A small-molecule ligand and the protein it binds are described below.
Small molecule (SMILES): CC(=O)N[C@H]1[C@H](O[C@H]2[C@H](O)[C@@H](NC(C)=O)CO[C@@H]2CO)O[C@H](CO)[C@@H](O[C@@H]2O[C@H](CO[C@H]3O[C@H](CO)[C@@H](O)[C@H](O)[C@@H]3O)[C@@H](O)[C@H](O[C@H]3O[C@H](CO)[C@@H](O)[C@H](O)[C@@H]3O)[C@@H]2O)[C@@H]1O

Sequence of chain 27.E:
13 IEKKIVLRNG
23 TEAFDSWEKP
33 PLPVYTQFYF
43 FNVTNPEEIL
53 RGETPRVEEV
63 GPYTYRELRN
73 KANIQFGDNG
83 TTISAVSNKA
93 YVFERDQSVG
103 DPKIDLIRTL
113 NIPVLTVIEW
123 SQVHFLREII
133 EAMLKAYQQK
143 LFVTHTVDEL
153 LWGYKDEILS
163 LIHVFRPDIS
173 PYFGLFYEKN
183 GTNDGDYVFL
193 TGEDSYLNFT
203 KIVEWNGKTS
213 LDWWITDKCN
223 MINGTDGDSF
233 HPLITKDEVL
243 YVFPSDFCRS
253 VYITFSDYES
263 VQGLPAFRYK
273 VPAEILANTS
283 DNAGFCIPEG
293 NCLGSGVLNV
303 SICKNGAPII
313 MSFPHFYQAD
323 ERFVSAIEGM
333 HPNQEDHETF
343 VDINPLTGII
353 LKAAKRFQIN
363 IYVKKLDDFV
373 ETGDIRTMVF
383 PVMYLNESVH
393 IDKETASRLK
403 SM

Binding-site contacts:
Ligand atom C4 contacts residue TYR41 of chain 27.E at 3.9 Å (hydrophobic).
Ligand atom C1 contacts residue ASN388 of chain 27.E at 1.4 Å.
Ligand atom C7 contacts residue TYR41 of chain 27.E at 3.5 Å (hydrophobic).
Ligand atom O7 contacts residue GLN39 of chain 27.E at 2.9 Å (h-bond).
Ligand atom O4 contacts residue TYR41 of chain 27.E at 3.5 Å (h-bond).
Ligand atom C6 contacts residue TYR41 of chain 27.E at 3.6 Å (hydrophobic).
Ligand atom C7 contacts residue GLN39 of chain 27.E at 4.1 Å.
Ligand atom C6 contacts residue ASP338 of chain 27.E at 3.3 Å.
Ligand atom O6 contacts residue ASP338 of chain 27.E at 2.9 Å (salt-bridge).
Ligand atom C5 contacts residue ASP338 of chain 27.E at 3.5 Å.
Ligand atom C2 contacts residue ARG358 of chain 27.E at 4.3 Å.
Ligand atom O5 contacts residue TYR41 of chain 27.E at 4.4 Å.
Ligand atom C7 contacts residue SER390 of chain 27.E at 4.2 Å.
Ligand atom C7 contacts residue ASN388 of chain 27.E at 3.6 Å.
Ligand atom O6 contacts residue ARG358 of chain 27.E at 3.3 Å.
Ligand atom C1 contacts residue ARG358 of chain 27.E at 3.7 Å.
Ligand atom O5 contacts residue ARG358 of chain 27.E at 3.4 Å (salt-bridge).
Ligand atom O5 contacts residue ASP338 of chain 27.E at 4.2 Å.
Ligand atom C8 contacts residue SER390 of chain 27.E at 3.3 Å.
Ligand atom C5 contacts residue TYR41 of chain 27.E at 3.4 Å (hydrophobic).
Ligand atom O6 contacts residue HIS339 of chain 27.E at 3.9 Å.
Ligand atom N2 contacts residue ASN388 of chain 27.E at 2.9 Å (h-bond).
Ligand atom C3 contacts residue TYR41 of chain 27.E at 4.2 Å (hydrophobic).
Ligand atom C4 contacts residue ASN388 of chain 27.E at 4.2 Å.
Ligand atom C5 contacts residue ASN388 of chain 27.E at 3.6 Å.
Ligand atom C3 contacts residue ASP338 of chain 27.E at 4.5 Å.
Ligand atom O7 contacts residue ASN388 of chain 27.E at 3.9 Å.
Ligand atom C6 contacts residue ARG358 of chain 27.E at 4.4 Å.
Ligand atom O6 contacts residue TYR41 of chain 27.E at 3.6 Å.
Ligand atom N2 contacts residue TYR41 of chain 27.E at 4.3 Å.
Ligand atom O4 contacts residue ASP338 of chain 27.E at 4.2 Å.
Ligand atom C1 contacts residue ASP338 of chain 27.E at 4.3 Å.
Ligand atom O6 contacts residue TYR386 of chain 27.E at 4.0 Å.
Ligand atom O7 contacts residue TYR41 of chain 27.E at 3.3 Å (h-bond).
Ligand atom C8 contacts residue GLU61 of chain 27.E at 3.3 Å.
Ligand atom C4 contacts residue ASP338 of chain 27.E at 4.3 Å.
Ligand atom C8 contacts residue TYR41 of chain 27.E at 3.6 Å (hydrophobic).
Ligand atom C2 contacts residue ASN388 of chain 27.E at 2.5 Å.
Ligand atom C3 contacts residue ASN388 of chain 27.E at 3.8 Å.
Ligand atom O5 contacts residue ASN388 of chain 27.E at 2.3 Å (h-bond).